Sequence of chain 1.A:
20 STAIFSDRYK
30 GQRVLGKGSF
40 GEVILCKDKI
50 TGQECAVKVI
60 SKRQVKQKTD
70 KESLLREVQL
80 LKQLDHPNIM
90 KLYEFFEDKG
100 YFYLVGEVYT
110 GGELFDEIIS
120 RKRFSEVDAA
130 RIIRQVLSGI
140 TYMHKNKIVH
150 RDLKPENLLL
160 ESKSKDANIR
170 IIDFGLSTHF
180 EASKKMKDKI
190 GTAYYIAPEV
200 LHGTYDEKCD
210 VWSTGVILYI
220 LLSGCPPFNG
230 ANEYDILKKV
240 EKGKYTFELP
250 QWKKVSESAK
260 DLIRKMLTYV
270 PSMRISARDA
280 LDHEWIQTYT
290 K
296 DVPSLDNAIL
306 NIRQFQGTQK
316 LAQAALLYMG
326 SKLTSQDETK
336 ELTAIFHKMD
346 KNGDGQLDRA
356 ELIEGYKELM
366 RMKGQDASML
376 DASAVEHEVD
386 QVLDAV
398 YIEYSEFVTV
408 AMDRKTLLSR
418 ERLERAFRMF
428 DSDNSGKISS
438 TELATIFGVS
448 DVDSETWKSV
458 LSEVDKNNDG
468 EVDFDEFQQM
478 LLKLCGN

The protein below binds the small molecule below.
Small molecule (SMILES): CCOc1ccc2ccc(-c3nn(CC4CCNCC4)c4ncnc(N)c34)cc2c1

Binding-site contacts:
Ligand atom C21 contacts residue ASP172 of chain 1.A at 3.7 Å.
Ligand atom N contacts residue GLU106 of chain 1.A at 3.8 Å.
Ligand atom C19 contacts residue LEU103 of chain 1.A at 3.5 Å (hydrophobic).
Ligand atom C15 contacts residue MET89 of chain 1.A at 3.6 Å (hydrophobic).
Ligand atom C8 contacts residue GLU112 of chain 1.A at 3.6 Å.
Ligand atom C15 contacts residue ASP172 of chain 1.A at 3.9 Å.
Ligand atom C13 contacts residue ALA55 of chain 1.A at 3.1 Å (hydrophobic).
Ligand atom C20 contacts residue MET89 of chain 1.A at 3.6 Å (hydrophobic).
Ligand atom N contacts residue TYR108 of chain 1.A at 3.2 Å (h-bond).
Ligand atom C20 contacts residue LEU103 of chain 1.A at 3.5 Å (hydrophobic).
Ligand atom C12 contacts residue VAL42 of chain 1.A at 3.8 Å (hydrophobic).
Ligand atom C1 contacts residue TYR108 of chain 1.A at 3.3 Å (hydrophobic).
Ligand atom C16 contacts residue MET89 of chain 1.A at 3.9 Å (hydrophobic).
Ligand atom O contacts residue LEU175 of chain 1.A at 3.5 Å.
Ligand atom C22 contacts residue PHE173 of chain 1.A at 3.3 Å (hydrophobic).
Ligand atom C8 contacts residue LEU158 of chain 1.A at 3.9 Å (hydrophobic).
Ligand atom N5 contacts residue GLU106 of chain 1.A at 2.7 Å (salt-bridge).
Ligand atom N4 contacts residue GLU112 of chain 1.A at 3.1 Å (salt-bridge).
Ligand atom C contacts residue ALA55 of chain 1.A at 3.5 Å (hydrophobic).
Ligand atom N2 contacts residue VAL42 of chain 1.A at 3.6 Å.
Ligand atom C8 contacts residue GLU155 of chain 1.A at 3.6 Å.
Ligand atom C9 contacts residue GLU112 of chain 1.A at 3.6 Å.
Ligand atom C13 contacts residue LYS57 of chain 1.A at 3.9 Å.
Ligand atom C contacts residue GLU106 of chain 1.A at 3.7 Å.
Ligand atom C14 contacts residue MET89 of chain 1.A at 3.6 Å (hydrophobic).
Ligand atom C2 contacts residue LEU158 of chain 1.A at 3.9 Å (hydrophobic).
Ligand atom N5 contacts residue ALA55 of chain 1.A at 3.5 Å.
Ligand atom C13 contacts residue MET89 of chain 1.A at 3.8 Å (hydrophobic).
Ligand atom C19 contacts residue MET89 of chain 1.A at 3.8 Å (hydrophobic).
Ligand atom C7 contacts residue LEU158 of chain 1.A at 3.8 Å (hydrophobic).
Ligand atom N contacts residue LEU158 of chain 1.A at 3.9 Å.
Ligand atom C14 contacts residue LYS57 of chain 1.A at 3.7 Å.
Ligand atom N1 contacts residue LEU158 of chain 1.A at 3.8 Å.
Ligand atom C16 contacts residue ASP172 of chain 1.A at 3.9 Å.
Ligand atom N5 contacts residue MET89 of chain 1.A at 3.6 Å.
Ligand atom C1 contacts residue LEU158 of chain 1.A at 3.7 Å (hydrophobic).
Ligand atom C12 contacts residue ALA55 of chain 1.A at 3.5 Å (hydrophobic).
Ligand atom C17 contacts residue ASP172 of chain 1.A at 3.1 Å.
Ligand atom N contacts residue ALA55 of chain 1.A at 3.8 Å.
Ligand atom N contacts residue VAL107 of chain 1.A at 3.8 Å.